Sequence of chain 1.C:
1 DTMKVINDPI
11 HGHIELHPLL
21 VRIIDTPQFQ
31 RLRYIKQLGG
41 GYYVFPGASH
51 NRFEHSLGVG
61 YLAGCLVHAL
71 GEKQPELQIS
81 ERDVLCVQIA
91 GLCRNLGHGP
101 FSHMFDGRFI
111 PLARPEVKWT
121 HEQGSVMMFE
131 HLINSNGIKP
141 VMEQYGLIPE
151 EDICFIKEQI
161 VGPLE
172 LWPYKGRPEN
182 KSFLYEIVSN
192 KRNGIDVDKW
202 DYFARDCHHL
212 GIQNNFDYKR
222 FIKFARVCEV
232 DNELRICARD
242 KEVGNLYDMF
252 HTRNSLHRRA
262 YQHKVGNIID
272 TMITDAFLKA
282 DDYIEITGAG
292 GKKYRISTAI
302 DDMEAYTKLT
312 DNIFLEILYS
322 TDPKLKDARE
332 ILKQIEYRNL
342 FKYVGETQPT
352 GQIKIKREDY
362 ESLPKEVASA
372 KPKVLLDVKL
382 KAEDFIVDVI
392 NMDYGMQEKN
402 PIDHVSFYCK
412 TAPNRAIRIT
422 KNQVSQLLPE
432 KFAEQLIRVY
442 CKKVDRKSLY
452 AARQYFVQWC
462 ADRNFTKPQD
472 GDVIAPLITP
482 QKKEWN

Binding-site contacts:
Ligand atom O1B contacts residue MG1 of chain 1.L at 2.2 Å.
Ligand atom PG contacts residue LYS4 of chain 1.C at 3.2 Å.
Ligand atom C2' contacts residue VAL5 of chain 1.C at 3.5 Å (hydrophobic).
Ligand atom O2G contacts residue LYS4 of chain 1.C at 2.7 Å (salt-bridge).
Ligand atom O6 contacts residue GLN30 of chain 1.C at 3.1 Å (h-bond).
Ligand atom O2G contacts residue DTP1 of chain 1.F at 2.9 Å (h-bond).
Ligand atom O2A contacts residue LYS4 of chain 1.C at 3.1 Å (salt-bridge).
Ligand atom O3' contacts residue DTP1 of chain 1.F at 2.9 Å (h-bond).
Ligand atom PG contacts residue MG1 of chain 1.L at 3.1 Å.
Ligand atom PG contacts residue LYS411 of chain 1.A at 3.5 Å.
Ligand atom O6 contacts residue ARG33 of chain 1.C at 3.0 Å (salt-bridge).
Ligand atom O2G contacts residue LYS411 of chain 1.A at 3.2 Å (salt-bridge).
Ligand atom C8 contacts residue TYR43 of chain 1.B at 3.3 Å (hydrophobic).
Ligand atom PB contacts residue MG1 of chain 1.L at 3.4 Å.
Ligand atom O3G contacts residue LYS343 of chain 1.B at 3.3 Å (salt-bridge).
Ligand atom O1A contacts residue LYS4 of chain 1.C at 3.2 Å.
Ligand atom C8 contacts residue VAL44 of chain 1.B at 3.2 Å (hydrophobic).
Ligand atom O2G contacts residue MG1 of chain 1.L at 1.7 Å.
Ligand atom N2 contacts residue ASP25 of chain 1.C at 3.0 Å (salt-bridge).
Ligand atom O1G contacts residue LYS4 of chain 1.C at 2.7 Å (salt-bridge).
Ligand atom O2B contacts residue VAL266 of chain 1.B at 3.4 Å.
Ligand atom C4 contacts residue ARG339 of chain 1.B at 3.2 Å.
Ligand atom N7 contacts residue TYR43 of chain 1.B at 3.2 Å (h-bond).
Ligand atom C5' contacts residue DTP1 of chain 1.F at 3.4 Å.
Ligand atom N7 contacts residue ARG33 of chain 1.C at 3.3 Å (salt-bridge).
Ligand atom O4' contacts residue ARG339 of chain 1.B at 3.2 Å (salt-bridge).
Ligand atom N2 contacts residue ARG339 of chain 1.B at 3.1 Å (salt-bridge).
Ligand atom N3 contacts residue ARG339 of chain 1.B at 3.2 Å (salt-bridge).
Ligand atom O2A contacts residue DTP1 of chain 1.F at 2.7 Å (h-bond).
Ligand atom C2 contacts residue ARG339 of chain 1.B at 3.1 Å.
Ligand atom O6 contacts residue PHE53 of chain 1.C at 3.4 Å.
Ligand atom O2A contacts residue MG1 of chain 1.L at 2.1 Å.
Ligand atom C6 contacts residue ARG339 of chain 1.B at 3.4 Å.
Ligand atom O1B contacts residue DTP1 of chain 1.F at 2.7 Å (h-bond).
Ligand atom O3G contacts residue LYS411 of chain 1.A at 2.8 Å (salt-bridge).
Ligand atom N1 contacts residue ASP25 of chain 1.C at 2.8 Å (salt-bridge).
Ligand atom O1A contacts residue ARG339 of chain 1.B at 3.3 Å (salt-bridge).
Ligand atom C1' contacts residue VAL44 of chain 1.B at 3.4 Å (hydrophobic).
Ligand atom O5' contacts residue ARG339 of chain 1.B at 3.0 Å (salt-bridge).
Ligand atom N1 contacts residue ARG339 of chain 1.B at 3.5 Å (salt-bridge).

Sequence of chain 1.B:
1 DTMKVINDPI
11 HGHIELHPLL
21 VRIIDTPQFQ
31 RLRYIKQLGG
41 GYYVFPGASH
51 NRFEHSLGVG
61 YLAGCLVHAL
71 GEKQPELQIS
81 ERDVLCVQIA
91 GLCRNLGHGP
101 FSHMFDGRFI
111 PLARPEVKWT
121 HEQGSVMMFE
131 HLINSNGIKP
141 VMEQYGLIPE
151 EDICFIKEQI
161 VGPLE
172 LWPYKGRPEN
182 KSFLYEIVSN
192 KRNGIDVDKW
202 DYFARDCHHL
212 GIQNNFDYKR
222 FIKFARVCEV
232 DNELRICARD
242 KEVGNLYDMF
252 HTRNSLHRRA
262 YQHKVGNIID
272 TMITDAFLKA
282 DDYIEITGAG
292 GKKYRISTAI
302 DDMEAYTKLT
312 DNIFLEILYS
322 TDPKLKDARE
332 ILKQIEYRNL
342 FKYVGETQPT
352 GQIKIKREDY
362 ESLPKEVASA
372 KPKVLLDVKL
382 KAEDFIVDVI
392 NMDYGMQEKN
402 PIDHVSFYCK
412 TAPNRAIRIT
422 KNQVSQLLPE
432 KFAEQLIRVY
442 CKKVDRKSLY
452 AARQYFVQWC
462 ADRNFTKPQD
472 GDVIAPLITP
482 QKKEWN

Sequence of chain 1.A:
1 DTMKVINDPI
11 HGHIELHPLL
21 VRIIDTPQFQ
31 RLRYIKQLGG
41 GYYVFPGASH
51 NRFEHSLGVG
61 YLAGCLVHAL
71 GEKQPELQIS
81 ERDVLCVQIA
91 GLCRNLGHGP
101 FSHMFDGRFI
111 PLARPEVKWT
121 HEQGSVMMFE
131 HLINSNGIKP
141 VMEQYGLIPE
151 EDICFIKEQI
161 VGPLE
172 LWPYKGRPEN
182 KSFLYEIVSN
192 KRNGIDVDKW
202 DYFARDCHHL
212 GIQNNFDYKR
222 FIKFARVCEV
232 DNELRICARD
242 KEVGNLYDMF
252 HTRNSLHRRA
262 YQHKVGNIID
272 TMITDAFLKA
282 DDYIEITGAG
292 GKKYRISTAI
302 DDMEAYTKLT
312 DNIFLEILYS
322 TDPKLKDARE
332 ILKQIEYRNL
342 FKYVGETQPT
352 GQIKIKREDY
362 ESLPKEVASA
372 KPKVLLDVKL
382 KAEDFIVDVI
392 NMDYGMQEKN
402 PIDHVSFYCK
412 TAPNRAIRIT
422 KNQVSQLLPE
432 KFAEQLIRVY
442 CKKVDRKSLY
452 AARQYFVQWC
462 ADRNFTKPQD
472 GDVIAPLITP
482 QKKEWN

This small molecule binds to this protein.
Small molecule (SMILES): Nc1nc2c(ncn2[C@H]2C[C@H](O)[C@@H](CO[P](=O)(O)O[P](=O)(O)OP(=O)(O)O)O2)c(=O)[nH]1